A protein and the small-molecule ligand that binds it are described below.
Small molecule (SMILES): O=C(O)c1ccc(C(F)(F)F)cc1

Sequence of chain 1.A:
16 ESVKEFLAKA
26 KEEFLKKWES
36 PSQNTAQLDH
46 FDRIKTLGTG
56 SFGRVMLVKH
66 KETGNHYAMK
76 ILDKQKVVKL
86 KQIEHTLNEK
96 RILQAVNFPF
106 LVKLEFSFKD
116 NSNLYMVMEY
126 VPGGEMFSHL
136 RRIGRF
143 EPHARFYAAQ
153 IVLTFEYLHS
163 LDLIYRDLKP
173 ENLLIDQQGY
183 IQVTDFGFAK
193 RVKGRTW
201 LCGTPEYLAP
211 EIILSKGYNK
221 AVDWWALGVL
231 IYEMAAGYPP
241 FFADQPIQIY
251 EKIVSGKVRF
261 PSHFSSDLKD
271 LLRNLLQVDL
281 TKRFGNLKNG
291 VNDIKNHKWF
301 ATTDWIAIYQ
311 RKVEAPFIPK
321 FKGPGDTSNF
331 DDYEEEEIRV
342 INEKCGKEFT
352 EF

Binding-site contacts:
Ligand atom O contacts residue TYR125 of chain 1.A at 3.3 Å.
Ligand atom C contacts residue PHE330 of chain 1.A at 3.5 Å (hydrophobic).
Ligand atom O01 contacts residue LEU176 of chain 1.A at 3.8 Å.
Ligand atom C01 contacts residue LEU52 of chain 1.A at 4.0 Å (hydrophobic).
Ligand atom C contacts residue VAL60 of chain 1.A at 4.1 Å (hydrophobic).
Ligand atom O contacts residue LEU176 of chain 1.A at 3.7 Å.
Ligand atom C06 contacts residue ALA73 of chain 1.A at 4.2 Å (hydrophobic).
Ligand atom O01 contacts residue THR186 of chain 1.A at 4.3 Å.
Ligand atom C02 contacts residue LEU176 of chain 1.A at 3.5 Å (hydrophobic).
Ligand atom O contacts residue GLU124 of chain 1.A at 3.4 Å (salt-bridge).
Ligand atom C03 contacts residue TYR125 of chain 1.A at 4.1 Å (hydrophobic).
Ligand atom C01 contacts residue PHE330 of chain 1.A at 3.8 Å (hydrophobic).
Ligand atom F01 contacts residue LEU52 of chain 1.A at 3.5 Å.
Ligand atom C05 contacts residue VAL60 of chain 1.A at 3.9 Å (hydrophobic).
Ligand atom O contacts residue ALA73 of chain 1.A at 3.6 Å.
Ligand atom O01 contacts residue GLU124 of chain 1.A at 2.7 Å (salt-bridge).
Ligand atom C01 contacts residue ALA73 of chain 1.A at 4.2 Å (hydrophobic).
Ligand atom F contacts residue VAL60 of chain 1.A at 3.7 Å.
Ligand atom C04 contacts residue THR186 of chain 1.A at 3.9 Å.
Ligand atom C07 contacts residue VAL60 of chain 1.A at 4.1 Å (hydrophobic).
Ligand atom C03 contacts residue ALA73 of chain 1.A at 3.3 Å (hydrophobic).
Ligand atom C02 contacts residue ALA73 of chain 1.A at 3.7 Å (hydrophobic).
Ligand atom O contacts residue VAL126 of chain 1.A at 2.9 Å (h-bond).
Ligand atom C06 contacts residue VAL60 of chain 1.A at 4.2 Å (hydrophobic).
Ligand atom C03 contacts residue GLU124 of chain 1.A at 3.4 Å.
Ligand atom F02 contacts residue GLU130 of chain 1.A at 3.1 Å.
Ligand atom C03 contacts residue LEU176 of chain 1.A at 3.5 Å (hydrophobic).
Ligand atom O01 contacts residue VAL107 of chain 1.A at 3.8 Å.
Ligand atom C06 contacts residue THR186 of chain 1.A at 3.5 Å.
Ligand atom O01 contacts residue TYR125 of chain 1.A at 4.3 Å.
Ligand atom F02 contacts residue LEU52 of chain 1.A at 4.2 Å.
Ligand atom C01 contacts residue LEU176 of chain 1.A at 4.0 Å (hydrophobic).
Ligand atom F01 contacts residue VAL60 of chain 1.A at 3.4 Å.
Ligand atom C03 contacts residue VAL126 of chain 1.A at 4.0 Å (hydrophobic).
Ligand atom O01 contacts residue ALA73 of chain 1.A at 3.4 Å.
Ligand atom O01 contacts residue MET123 of chain 1.A at 4.0 Å.
Ligand atom C04 contacts residue VAL60 of chain 1.A at 3.9 Å (hydrophobic).
Ligand atom C06 contacts residue LEU176 of chain 1.A at 3.9 Å (hydrophobic).
Ligand atom F01 contacts residue GLY53 of chain 1.A at 3.5 Å.
Ligand atom C contacts residue LEU52 of chain 1.A at 4.1 Å (hydrophobic).